A small-molecule ligand and the protein it binds are described below.
Small molecule (SMILES): C[C@H](CCC(=O)O)[C@H]1CC[C@H]2[C@@H]3[C@H](O)C[C@@H]4C[C@H](O)CC[C@]4(C)[C@H]3C[C@H](O)[C@]12C

Binding-site contacts:
Ligand atom C7 contacts residue LEU160 of chain 1.C at 4.3 Å (hydrophobic).
Ligand atom C23 contacts residue LEU160 of chain 1.C at 4.3 Å (hydrophobic).
Ligand atom C19 contacts residue PHE219 of chain 1.C at 3.6 Å (hydrophobic).
Ligand atom C6 contacts residue PHE164 of chain 1.C at 3.7 Å (hydrophobic).
Ligand atom C15 contacts residue LYS157 of chain 1.C at 4.2 Å.
Ligand atom C10 contacts residue PHE164 of chain 1.C at 4.2 Å (hydrophobic).
Ligand atom O25 contacts residue PHE1 of chain 1.J at 2.9 Å (h-bond).
Ligand atom C16 contacts residue LEU160 of chain 1.C at 4.2 Å (hydrophobic).
Ligand atom C5 contacts residue PHE164 of chain 1.C at 3.7 Å (hydrophobic).
Ligand atom O7 contacts residue GLN161 of chain 1.C at 4.2 Å.
Ligand atom C15 contacts residue LEU160 of chain 1.C at 3.9 Å (hydrophobic).
Ligand atom O26 contacts residue ARG156 of chain 1.C at 2.8 Å (salt-bridge).
Ligand atom C23 contacts residue PHE1 of chain 1.J at 4.3 Å (hydrophobic).
Ligand atom C24 contacts residue ARG156 of chain 1.C at 3.2 Å.
Ligand atom C3 contacts residue PHE164 of chain 1.C at 4.4 Å (hydrophobic).
Ligand atom C18 contacts residue LEU160 of chain 1.C at 3.9 Å (hydrophobic).
Ligand atom O25 contacts residue ARG156 of chain 1.C at 3.0 Å (salt-bridge).
Ligand atom C7 contacts residue GLN161 of chain 1.C at 4.1 Å.
Ligand atom C23 contacts residue ARG156 of chain 1.C at 3.8 Å.
Ligand atom C24 contacts residue PHE1 of chain 1.J at 4.1 Å (hydrophobic).
Ligand atom C6 contacts residue GLN161 of chain 1.C at 4.3 Å.
Ligand atom C19 contacts residue PHE164 of chain 1.C at 3.4 Å (hydrophobic).
Ligand atom C23 contacts residue LEU223 of chain 1.C at 4.4 Å (hydrophobic).
Ligand atom C18 contacts residue LEU223 of chain 1.C at 3.3 Å (hydrophobic).
Ligand atom C16 contacts residue LYS157 of chain 1.C at 4.4 Å.
Ligand atom C4 contacts residue PHE164 of chain 1.C at 4.1 Å (hydrophobic).

Sequence of chain 1.C:
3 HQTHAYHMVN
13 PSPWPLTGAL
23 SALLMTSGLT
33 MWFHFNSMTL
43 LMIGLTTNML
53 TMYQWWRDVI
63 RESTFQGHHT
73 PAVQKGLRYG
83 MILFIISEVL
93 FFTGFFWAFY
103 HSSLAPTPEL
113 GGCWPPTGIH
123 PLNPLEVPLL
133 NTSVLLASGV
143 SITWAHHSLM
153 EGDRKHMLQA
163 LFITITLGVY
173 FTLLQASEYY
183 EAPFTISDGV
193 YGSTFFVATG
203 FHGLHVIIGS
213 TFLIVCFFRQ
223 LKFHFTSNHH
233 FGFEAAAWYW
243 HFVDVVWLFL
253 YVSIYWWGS

Sequence of chain 1.J:
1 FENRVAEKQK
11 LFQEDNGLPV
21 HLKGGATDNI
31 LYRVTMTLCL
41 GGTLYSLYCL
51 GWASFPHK